This small molecule binds to this protein.
Small molecule (SMILES): CC(=O)NCCCC[C@@H](C=O)NC(=O)[C@H](CCCN=C(N)N)NC(=O)[C@H](C)NC(=O)[C@H](C)N

Binding-site contacts:
Ligand atom CH3 contacts residue TYR81 of chain 1.C at 3.5 Å (hydrophobic).
Ligand atom NZ contacts residue SER61 of chain 1.C at 2.8 Å (h-bond).
Ligand atom CA contacts residue GLY83 of chain 1.C at 3.8 Å.
Ligand atom C contacts residue GLY83 of chain 1.C at 3.6 Å.
Ligand atom O contacts residue GLY83 of chain 1.C at 2.9 Å (h-bond).
Ligand atom C contacts residue ALA82 of chain 1.C at 3.8 Å (hydrophobic).
Ligand atom CH3 contacts residue PHE62 of chain 1.C at 3.6 Å (hydrophobic).
Ligand atom O contacts residue ALA82 of chain 1.C at 3.4 Å.
Ligand atom C contacts residue ALA82 of chain 1.C at 3.8 Å (hydrophobic).
Ligand atom NZ contacts residue PHE62 of chain 1.C at 3.7 Å.
Ligand atom CH contacts residue TYR81 of chain 1.C at 3.5 Å (hydrophobic).
Ligand atom NH2 contacts residue ILE85 of chain 1.C at 3.8 Å.
Ligand atom OH contacts residue ALA82 of chain 1.C at 3.2 Å (h-bond).
Ligand atom OH contacts residue TYR81 of chain 1.C at 2.8 Å (h-bond).
Ligand atom CH contacts residue PHE62 of chain 1.C at 3.7 Å (hydrophobic).
Ligand atom CB contacts residue ASN110 of chain 1.C at 3.7 Å.
Ligand atom CG contacts residue GLY83 of chain 1.C at 3.8 Å.
Ligand atom CZ contacts residue ASP106 of chain 1.C at 3.2 Å.
Ligand atom N contacts residue ASN110 of chain 1.C at 3.7 Å.
Ligand atom CH3 contacts residue SER61 of chain 1.C at 3.7 Å.
Ligand atom CB contacts residue LEU109 of chain 1.C at 3.5 Å (hydrophobic).
Ligand atom NH2 contacts residue ASP106 of chain 1.C at 2.9 Å (salt-bridge).
Ligand atom NH1 contacts residue ASP106 of chain 1.C at 2.8 Å (salt-bridge).
Ligand atom CA contacts residue ALA82 of chain 1.C at 3.9 Å (hydrophobic).
Ligand atom NH2 contacts residue PHE84 of chain 1.C at 3.5 Å.
Ligand atom N contacts residue ALA82 of chain 1.C at 3.8 Å.
Ligand atom CE contacts residue SER61 of chain 1.C at 3.5 Å.
Ligand atom CG contacts residue ALA82 of chain 1.C at 3.9 Å (hydrophobic).
Ligand atom NH1 contacts residue PHE108 of chain 1.C at 4.0 Å.
Ligand atom CH3 contacts residue PHE31 of chain 1.C at 3.7 Å (hydrophobic).
Ligand atom OH contacts residue GLY80 of chain 1.C at 3.5 Å.
Ligand atom C contacts residue HIS59 of chain 1.C at 3.9 Å.
Ligand atom CA contacts residue GLY83 of chain 1.C at 3.4 Å.
Ligand atom N contacts residue GLY83 of chain 1.C at 2.8 Å (h-bond).
Ligand atom CD contacts residue TYR81 of chain 1.C at 3.9 Å (hydrophobic).
Ligand atom CG contacts residue HIS59 of chain 1.C at 3.9 Å.
Ligand atom CE contacts residue ALA82 of chain 1.C at 3.8 Å (hydrophobic).
Ligand atom CD contacts residue HIS59 of chain 1.C at 3.8 Å.
Ligand atom O contacts residue HIS59 of chain 1.C at 3.3 Å (h-bond).
Ligand atom CH contacts residue SER61 of chain 1.C at 3.7 Å.

Sequence of chain 1.C:
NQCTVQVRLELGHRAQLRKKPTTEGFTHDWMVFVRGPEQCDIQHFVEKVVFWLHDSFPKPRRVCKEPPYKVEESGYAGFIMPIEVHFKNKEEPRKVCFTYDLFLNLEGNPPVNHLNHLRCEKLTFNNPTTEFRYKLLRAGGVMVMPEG